Sequence of chain 1.D:
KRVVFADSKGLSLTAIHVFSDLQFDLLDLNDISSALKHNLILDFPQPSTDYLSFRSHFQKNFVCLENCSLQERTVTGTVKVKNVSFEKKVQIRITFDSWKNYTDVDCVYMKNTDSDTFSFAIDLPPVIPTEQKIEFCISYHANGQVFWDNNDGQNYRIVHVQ

This protein binds this small molecule.
Small molecule (SMILES): OC[C@H]1O[C@@H]2O[C@H]3[C@H](O)[C@@H](O)[C@@H](O[C@H]4[C@H](O)[C@@H](O)[C@@H](O[C@H]5[C@H](O)[C@@H](O)[C@@H](O[C@H]6[C@H](O)[C@@H](O)[C@@H](O[C@H]7[C@H](O)[C@@H](O)[C@@H](O[C@H]8[C@H](O)[C@@H](O)[C@@H](O[C@H]1[C@H](O)[C@H]2O)O[C@@H]8CO)O[C@@H]7CO)O[C@@H]6CO)O[C@@H]5CO)O[C@@H]4CO)O[C@@H]3CO

Binding-site contacts:
Ligand atom O5 contacts residue TRP182 of chain 1.D at 3.5 Å (h-bond).
Ligand atom O6 contacts residue TYR132 of chain 1.D at 3.9 Å.
Ligand atom C2 contacts residue TRP129 of chain 1.D at 3.6 Å (hydrophobic).
Ligand atom O3 contacts residue ASN184 of chain 1.D at 3.1 Å (h-bond).
Ligand atom C2 contacts residue ASN189 of chain 1.D at 3.7 Å.
Ligand atom O5 contacts residue TRP129 of chain 1.D at 3.8 Å.
Ligand atom C3 contacts residue ASN184 of chain 1.D at 3.9 Å.
Ligand atom C4 contacts residue TRP182 of chain 1.D at 4.2 Å (hydrophobic).
Ligand atom C4 contacts residue TRP129 of chain 1.D at 4.2 Å (hydrophobic).
Ligand atom O2 contacts residue ASN189 of chain 1.D at 3.2 Å (h-bond).
Ligand atom C6 contacts residue ARG123 of chain 1.D at 4.0 Å.
Ligand atom O3 contacts residue TRP129 of chain 1.D at 3.7 Å.
Ligand atom O2 contacts residue TRP129 of chain 1.D at 4.1 Å.
Ligand atom C2 contacts residue ASN184 of chain 1.D at 3.9 Å.
Ligand atom O6 contacts residue TRP182 of chain 1.D at 4.2 Å.
Ligand atom O5 contacts residue ARG123 of chain 1.D at 3.8 Å.
Ligand atom C3 contacts residue TRP129 of chain 1.D at 4.4 Å (hydrophobic).
Ligand atom O2 contacts residue ASN184 of chain 1.D at 4.2 Å.
Ligand atom O6 contacts residue ARG123 of chain 1.D at 2.6 Å (salt-bridge).
Ligand atom O3 contacts residue TRP182 of chain 1.D at 3.8 Å.
Ligand atom C1 contacts residue TRP129 of chain 1.D at 3.5 Å (hydrophobic).
Ligand atom C1 contacts residue CYS171 of chain 1.D at 4.0 Å (hydrophobic).
Ligand atom C3 contacts residue ASN189 of chain 1.D at 4.1 Å.
Ligand atom C6 contacts residue TRP182 of chain 1.D at 3.3 Å (hydrophobic).
Ligand atom C2 contacts residue CYS171 of chain 1.D at 3.8 Å (hydrophobic).
Ligand atom O3 contacts residue ASN189 of chain 1.D at 2.8 Å (h-bond).
Ligand atom O2 contacts residue CYS171 of chain 1.D at 4.1 Å.
Ligand atom C6 contacts residue TYR132 of chain 1.D at 4.2 Å (hydrophobic).
Ligand atom C5 contacts residue TRP182 of chain 1.D at 4.0 Å (hydrophobic).